Binding-site contacts:
Ligand atom C3 contacts residue ASN59 of chain 2.A at 3.9 Å.
Ligand atom N2 contacts residue ASN59 of chain 2.A at 3.5 Å (h-bond).
Ligand atom O7 contacts residue ASN59 of chain 2.A at 3.1 Å (h-bond).
Ligand atom O3 contacts residue ARG15 of chain 2.A at 4.1 Å.
Ligand atom O7 contacts residue ARG15 of chain 2.A at 2.9 Å.
Ligand atom C1 contacts residue ASN59 of chain 2.A at 1.4 Å.
Ligand atom C7 contacts residue ARG15 of chain 2.A at 3.7 Å.
Ligand atom C4 contacts residue ASN59 of chain 2.A at 4.3 Å.
Ligand atom C3 contacts residue ARG15 of chain 2.A at 4.2 Å.
Ligand atom C2 contacts residue ASN59 of chain 2.A at 2.8 Å.
Ligand atom C1 contacts residue ARG15 of chain 2.A at 4.3 Å.
Ligand atom C8 contacts residue ARG15 of chain 2.A at 4.1 Å.
Ligand atom O5 contacts residue ASN59 of chain 2.A at 2.3 Å (h-bond).
Ligand atom N2 contacts residue ARG15 of chain 2.A at 4.0 Å.
Ligand atom C5 contacts residue ASN59 of chain 2.A at 3.5 Å.
Ligand atom O3 contacts residue ASN59 of chain 2.A at 4.3 Å.
Ligand atom C2 contacts residue ARG15 of chain 2.A at 3.5 Å.
Ligand atom C7 contacts residue ASN59 of chain 2.A at 3.9 Å.

Sequence of chain 2.A:
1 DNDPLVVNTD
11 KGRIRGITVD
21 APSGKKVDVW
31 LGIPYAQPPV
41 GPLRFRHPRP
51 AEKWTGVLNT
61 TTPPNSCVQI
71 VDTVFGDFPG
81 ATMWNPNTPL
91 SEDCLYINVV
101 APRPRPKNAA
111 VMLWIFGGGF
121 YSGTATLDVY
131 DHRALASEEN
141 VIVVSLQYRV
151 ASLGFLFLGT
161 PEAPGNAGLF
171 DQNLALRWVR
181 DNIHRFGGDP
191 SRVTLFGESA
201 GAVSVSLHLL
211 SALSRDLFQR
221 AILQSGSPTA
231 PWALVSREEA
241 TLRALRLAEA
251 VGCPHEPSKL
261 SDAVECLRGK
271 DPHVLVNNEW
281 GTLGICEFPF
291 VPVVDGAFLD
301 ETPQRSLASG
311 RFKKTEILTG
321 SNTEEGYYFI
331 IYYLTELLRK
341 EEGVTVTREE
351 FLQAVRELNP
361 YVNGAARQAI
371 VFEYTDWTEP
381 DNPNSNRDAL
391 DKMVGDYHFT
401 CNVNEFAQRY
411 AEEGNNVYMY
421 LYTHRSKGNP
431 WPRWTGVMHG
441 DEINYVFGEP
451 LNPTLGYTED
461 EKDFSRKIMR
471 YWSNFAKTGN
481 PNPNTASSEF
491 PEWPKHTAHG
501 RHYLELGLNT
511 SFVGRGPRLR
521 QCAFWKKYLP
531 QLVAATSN

The small molecule below binds the protein below.
Small molecule (SMILES): CC(=O)N[C@H]1[C@H](O[C@H]2[C@H](O)[C@@H](NC(C)=O)CO[C@@H]2CO)O[C@H](CO)[C@@H](O[C@@H]2O[C@H](CO)[C@@H](O)[C@H](O[C@H]3O[C@H](CO)[C@@H](O)[C@H](O)[C@@H]3O)[C@@H]2O)[C@@H]1O